A protein and the small-molecule ligand that binds it are described below.
Small molecule (SMILES): CC(=O)N[C@@H]1[C@@H](O)[C@H](O)[C@@H](CO)O[C@H]1O

Binding-site contacts:
Ligand atom C3 contacts residue ASN129 of chain 1.D at 3.8 Å.
Ligand atom O7 contacts residue ASN129 of chain 1.D at 3.3 Å (h-bond).
Ligand atom C1 contacts residue ALA127 of chain 1.D at 4.2 Å (hydrophobic).
Ligand atom C8 contacts residue ASN129 of chain 1.D at 4.0 Å.
Ligand atom N2 contacts residue ASN129 of chain 1.D at 3.0 Å (h-bond).
Ligand atom C7 contacts residue ASN129 of chain 1.D at 3.3 Å.
Ligand atom C1 contacts residue ASN129 of chain 1.D at 1.4 Å.
Ligand atom O5 contacts residue ASN129 of chain 1.D at 2.3 Å (h-bond).
Ligand atom O5 contacts residue ALA127 of chain 1.D at 4.4 Å.
Ligand atom C4 contacts residue ASN129 of chain 1.D at 4.2 Å.
Ligand atom C2 contacts residue ASN129 of chain 1.D at 2.5 Å.
Ligand atom C5 contacts residue ASN129 of chain 1.D at 3.6 Å.

Sequence of chain 1.D:
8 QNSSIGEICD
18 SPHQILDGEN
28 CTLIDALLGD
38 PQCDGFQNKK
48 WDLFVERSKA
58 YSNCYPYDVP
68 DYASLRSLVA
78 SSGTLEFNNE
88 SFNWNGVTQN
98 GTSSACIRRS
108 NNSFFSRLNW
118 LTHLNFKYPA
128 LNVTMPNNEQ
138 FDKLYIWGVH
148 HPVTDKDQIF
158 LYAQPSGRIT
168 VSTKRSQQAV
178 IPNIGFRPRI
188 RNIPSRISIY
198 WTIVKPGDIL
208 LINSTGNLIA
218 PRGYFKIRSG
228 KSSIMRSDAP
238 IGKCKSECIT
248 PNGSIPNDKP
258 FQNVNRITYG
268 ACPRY